Sequence of chain 1.A:
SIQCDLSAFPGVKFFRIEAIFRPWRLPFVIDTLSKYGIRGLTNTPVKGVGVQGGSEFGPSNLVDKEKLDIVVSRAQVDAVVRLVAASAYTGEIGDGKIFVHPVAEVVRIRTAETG

This small molecule binds to this protein.
Small molecule (SMILES): O=C(O)CCC(=O)C(=O)O

Binding-site contacts:
Ligand atom O5 contacts residue MG1 of chain 1.D at 2.1 Å.
Ligand atom C4 contacts residue SER59 of chain 1.A at 4.0 Å.
Ligand atom C2 contacts residue GLN56 of chain 1.A at 3.3 Å.
Ligand atom O5 contacts residue GLY105 of chain 1.A at 3.3 Å (h-bond).
Ligand atom O2 contacts residue GLY57 of chain 1.A at 3.4 Å (h-bond).
Ligand atom O4 contacts residue LYS76 of chain 1.A at 3.2 Å (salt-bridge).
Ligand atom O4 contacts residue VAL74 of chain 1.A at 3.9 Å.
Ligand atom C1 contacts residue GLY57 of chain 1.A at 4.0 Å.
Ligand atom C5 contacts residue VAL74 of chain 1.A at 4.1 Å (hydrophobic).
Ligand atom O5 contacts residue GLN56 of chain 1.A at 2.8 Å (h-bond).
Ligand atom O5 contacts residue ILE104 of chain 1.A at 3.9 Å.
Ligand atom C1 contacts residue ATP1 of chain 1.E at 3.5 Å.
Ligand atom O4 contacts residue GLY105 of chain 1.A at 4.0 Å.
Ligand atom O5 contacts residue ATP1 of chain 1.E at 2.9 Å (h-bond).
Ligand atom O1 contacts residue GLY54 of chain 1.A at 2.9 Å (h-bond).
Ligand atom C1 contacts residue GLY54 of chain 1.A at 3.3 Å.
Ligand atom C5 contacts residue GLY105 of chain 1.A at 3.6 Å.
Ligand atom C3 contacts residue SER59 of chain 1.A at 4.0 Å.
Ligand atom O2 contacts residue GLY54 of chain 1.A at 3.1 Å (h-bond).
Ligand atom C1 contacts residue MG1 of chain 1.D at 2.8 Å.
Ligand atom C1 contacts residue GLY58 of chain 1.A at 3.9 Å.
Ligand atom O3 contacts residue LYS76 of chain 1.A at 2.8 Å (salt-bridge).
Ligand atom O3 contacts residue VAL74 of chain 1.A at 3.7 Å.
Ligand atom O1 contacts residue ATP1 of chain 1.E at 2.9 Å (h-bond).
Ligand atom O3 contacts residue GLY105 of chain 1.A at 3.6 Å.
Ligand atom O4 contacts residue ARG26 of chain 1.A at 4.0 Å.
Ligand atom C2 contacts residue MG1 of chain 1.D at 2.8 Å.
Ligand atom C1 contacts residue GLN56 of chain 1.A at 3.3 Å.
Ligand atom O2 contacts residue GLY58 of chain 1.A at 2.7 Å (h-bond).
Ligand atom O1 contacts residue GLY57 of chain 1.A at 4.1 Å.
Ligand atom O1 contacts residue MG1 of chain 1.D at 2.1 Å.
Ligand atom O1 contacts residue VAL55 of chain 1.A at 3.3 Å (h-bond).
Ligand atom C2 contacts residue ATP1 of chain 1.E at 3.5 Å.
Ligand atom O2 contacts residue VAL53 of chain 1.A at 3.6 Å.
Ligand atom C5 contacts residue LYS76 of chain 1.A at 3.4 Å.
Ligand atom O2 contacts residue MG1 of chain 1.D at 4.1 Å.
Ligand atom C3 contacts residue GLY58 of chain 1.A at 3.9 Å.
Ligand atom O2 contacts residue GLN56 of chain 1.A at 4.0 Å.
Ligand atom O1 contacts residue GLN56 of chain 1.A at 2.8 Å (h-bond).
Ligand atom C4 contacts residue GLY105 of chain 1.A at 4.1 Å.